The protein below binds the small molecule below.
Small molecule (SMILES): CC(=O)N[C@@H]1[C@@H](O)[C@H](O)[C@@H](CO)O[C@H]1O

Sequence of chain 1.B:
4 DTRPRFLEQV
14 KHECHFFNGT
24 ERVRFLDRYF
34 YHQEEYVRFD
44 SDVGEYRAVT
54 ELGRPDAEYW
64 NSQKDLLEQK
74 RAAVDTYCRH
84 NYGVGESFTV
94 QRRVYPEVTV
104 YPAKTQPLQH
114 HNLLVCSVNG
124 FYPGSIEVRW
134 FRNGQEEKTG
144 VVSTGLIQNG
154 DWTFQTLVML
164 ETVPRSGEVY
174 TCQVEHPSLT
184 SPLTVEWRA

Binding-site contacts:
Ligand atom C5 contacts residue ASN78 of chain 1.A at 3.7 Å.
Ligand atom O5 contacts residue ASN78 of chain 1.A at 2.4 Å (h-bond).
Ligand atom C1 contacts residue ASN78 of chain 1.A at 1.4 Å.
Ligand atom C3 contacts residue ASN78 of chain 1.A at 3.8 Å.
Ligand atom C7 contacts residue ASN78 of chain 1.A at 3.3 Å.
Ligand atom C8 contacts residue LEU55 of chain 1.B at 3.8 Å (hydrophobic).
Ligand atom C4 contacts residue ASN78 of chain 1.A at 4.2 Å.
Ligand atom C7 contacts residue ARG76 of chain 1.A at 4.4 Å.
Ligand atom N2 contacts residue ARG76 of chain 1.A at 4.0 Å.
Ligand atom C8 contacts residue SER77 of chain 1.A at 4.3 Å.
Ligand atom N2 contacts residue ASN78 of chain 1.A at 2.9 Å (h-bond).
Ligand atom C8 contacts residue ASN78 of chain 1.A at 4.4 Å.
Ligand atom C8 contacts residue ARG76 of chain 1.A at 4.1 Å.
Ligand atom O7 contacts residue ASN78 of chain 1.A at 3.3 Å (h-bond).
Ligand atom C2 contacts residue ASN78 of chain 1.A at 2.4 Å.
Ligand atom O6 contacts residue ASN78 of chain 1.A at 4.5 Å.

Sequence of chain 1.A:
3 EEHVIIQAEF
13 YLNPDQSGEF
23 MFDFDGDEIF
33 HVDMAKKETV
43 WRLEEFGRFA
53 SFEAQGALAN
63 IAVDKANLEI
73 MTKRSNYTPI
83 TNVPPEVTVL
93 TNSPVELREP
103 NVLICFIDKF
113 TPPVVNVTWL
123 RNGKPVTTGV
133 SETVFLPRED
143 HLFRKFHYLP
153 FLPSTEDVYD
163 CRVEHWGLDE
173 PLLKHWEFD